Binding-site contacts:
Ligand atom C6 contacts residue ASN81 of chain 1.A at 4.5 Å.
Ligand atom O5 contacts residue ASN81 of chain 1.A at 2.3 Å (h-bond).
Ligand atom C1 contacts residue PHE120 of chain 1.A at 4.3 Å (hydrophobic).
Ligand atom C2 contacts residue PHE120 of chain 1.A at 3.5 Å (hydrophobic).
Ligand atom C5 contacts residue ASN81 of chain 1.A at 3.6 Å.
Ligand atom C8 contacts residue GLU119 of chain 1.A at 4.0 Å.
Ligand atom C7 contacts residue GLU119 of chain 1.A at 4.0 Å.
Ligand atom C6 contacts residue GLN80 of chain 1.A at 4.4 Å.
Ligand atom C2 contacts residue ASN81 of chain 1.A at 2.5 Å.
Ligand atom O7 contacts residue GLU119 of chain 1.A at 3.0 Å.
Ligand atom O7 contacts residue ASN81 of chain 1.A at 3.0 Å (h-bond).
Ligand atom O6 contacts residue GLN80 of chain 1.A at 4.4 Å.
Ligand atom C1 contacts residue ASN81 of chain 1.A at 1.4 Å.
Ligand atom O5 contacts residue PHE120 of chain 1.A at 4.5 Å.
Ligand atom C4 contacts residue ASN81 of chain 1.A at 4.2 Å.
Ligand atom N2 contacts residue PHE120 of chain 1.A at 4.2 Å.
Ligand atom O7 contacts residue PHE120 of chain 1.A at 3.9 Å.
Ligand atom C3 contacts residue ASN81 of chain 1.A at 3.8 Å.
Ligand atom C8 contacts residue ASN81 of chain 1.A at 3.2 Å.
Ligand atom O3 contacts residue PHE120 of chain 1.A at 4.2 Å.
Ligand atom N2 contacts residue ASN81 of chain 1.A at 3.0 Å (h-bond).
Ligand atom C7 contacts residue ASN81 of chain 1.A at 2.7 Å.
Ligand atom C3 contacts residue PHE120 of chain 1.A at 4.3 Å (hydrophobic).

Sequence of chain 1.A:
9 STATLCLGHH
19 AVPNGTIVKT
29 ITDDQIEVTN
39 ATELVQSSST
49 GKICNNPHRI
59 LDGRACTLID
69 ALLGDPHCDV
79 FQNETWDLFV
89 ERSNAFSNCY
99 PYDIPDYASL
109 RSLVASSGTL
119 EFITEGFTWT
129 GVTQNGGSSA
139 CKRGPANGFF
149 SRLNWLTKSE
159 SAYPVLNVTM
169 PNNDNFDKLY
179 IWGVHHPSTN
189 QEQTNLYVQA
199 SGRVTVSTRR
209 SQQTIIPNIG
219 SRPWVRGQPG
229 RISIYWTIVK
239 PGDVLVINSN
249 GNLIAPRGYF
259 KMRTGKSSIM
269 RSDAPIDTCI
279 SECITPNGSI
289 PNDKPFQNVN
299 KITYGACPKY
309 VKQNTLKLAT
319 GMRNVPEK

A protein and the small-molecule ligand that binds it are described below.
Small molecule (SMILES): CC(=O)N[C@H]1[C@H](O[C@H]2[C@H](O)[C@@H](NC(C)=O)CO[C@@H]2CO)O[C@H](CO)[C@@H](O)[C@@H]1O